Sequence of chain 34.A:
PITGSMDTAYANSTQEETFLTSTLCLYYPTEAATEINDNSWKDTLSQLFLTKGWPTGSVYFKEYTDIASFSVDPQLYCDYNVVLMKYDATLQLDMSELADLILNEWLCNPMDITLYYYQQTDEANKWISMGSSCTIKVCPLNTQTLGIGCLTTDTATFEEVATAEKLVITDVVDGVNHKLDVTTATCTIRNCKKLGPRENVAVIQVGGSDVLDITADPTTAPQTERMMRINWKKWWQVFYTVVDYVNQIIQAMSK

This protein binds this small molecule.
Small molecule (SMILES): CC(=O)N[C@H]1[C@H](O[C@H]2[C@H](O)[C@@H](NC(C)=O)CO[C@@H]2CO)O[C@H](CO)[C@@H](O)[C@@H]1O

Binding-site contacts:
Ligand atom N2 contacts residue ASN12 of chain 34.A at 4.0 Å.
Ligand atom C7 contacts residue ASN12 of chain 34.A at 4.3 Å.
Ligand atom O5 contacts residue ASN12 of chain 34.A at 2.5 Å (h-bond).
Ligand atom O7 contacts residue ASN12 of chain 34.A at 4.2 Å.
Ligand atom C5 contacts residue ASN12 of chain 34.A at 3.9 Å.
Ligand atom C1 contacts residue ASN12 of chain 34.A at 2.1 Å.
Ligand atom C2 contacts residue ASN12 of chain 34.A at 3.5 Å.